This small molecule binds to this protein.
Small molecule (SMILES): Nc1nc2c(ncn2[C@@H]2O[C@H](CO[P](=O)(O)O[P](=O)(O)O[C@H]3O[C@H](CO)[C@@H](O)[C@H](O)[C@@H]3O)[C@@H](O)[C@H]2O)c(=O)[nH]1

Binding-site contacts:
Ligand atom O31 contacts residue TYR159 of chain 1.D at 3.3 Å (h-bond).
Ligand atom C4 contacts residue VAL199 of chain 1.D at 3.2 Å (hydrophobic).
Ligand atom C5 contacts residue VAL199 of chain 1.D at 3.4 Å (hydrophobic).
Ligand atom O3' contacts residue GLU308 of chain 1.D at 3.0 Å (salt-bridge).
Ligand atom O2' contacts residue ARG305 of chain 1.D at 3.2 Å (salt-bridge).
Ligand atom O3B contacts residue VAL94 of chain 1.D at 3.5 Å.
Ligand atom O3B contacts residue ARG305 of chain 1.D at 2.9 Å (salt-bridge).
Ligand atom O21 contacts residue ARG194 of chain 1.D at 2.8 Å (salt-bridge).
Ligand atom O2B contacts residue ARG227 of chain 1.D at 3.0 Å (salt-bridge).
Ligand atom N2 contacts residue ASN197 of chain 1.D at 2.9 Å (h-bond).
Ligand atom O41 contacts residue TYR159 of chain 1.D at 2.7 Å (h-bond).
Ligand atom O31 contacts residue SER92 of chain 1.D at 2.7 Å (h-bond).
Ligand atom C61 contacts residue ASP136 of chain 1.D at 3.2 Å.
Ligand atom N2 contacts residue VAL199 of chain 1.D at 3.4 Å (h-bond).
Ligand atom O1A contacts residue PHE198 of chain 1.D at 3.5 Å.
Ligand atom O3' contacts residue ALA225 of chain 1.D at 3.3 Å.
Ligand atom O1A contacts residue VAL199 of chain 1.D at 3.1 Å (h-bond).
Ligand atom C3' contacts residue ARG227 of chain 1.D at 3.6 Å.
Ligand atom N9 contacts residue VAL199 of chain 1.D at 3.6 Å.
Ligand atom O41 contacts residue NAP1 of chain 1.O at 3.2 Å (h-bond).
Ligand atom C11 contacts residue ASN188 of chain 1.D at 3.6 Å.
Ligand atom O5' contacts residue ARG305 of chain 1.D at 3.6 Å (salt-bridge).
Ligand atom C41 contacts residue NAP1 of chain 1.O at 3.5 Å.
Ligand atom N3 contacts residue VAL199 of chain 1.D at 3.4 Å.
Ligand atom O2B contacts residue ASN188 of chain 1.D at 2.7 Å (h-bond).
Ligand atom O6 contacts residue LEU220 of chain 1.D at 3.6 Å.
Ligand atom N2 contacts residue PHE198 of chain 1.D at 3.5 Å.
Ligand atom O4' contacts residue VAL261 of chain 1.D at 3.5 Å.
Ligand atom O6 contacts residue LYS202 of chain 1.D at 3.0 Å (salt-bridge).
Ligand atom O51 contacts residue ASN188 of chain 1.D at 3.0 Å (h-bond).
Ligand atom O41 contacts residue THR135 of chain 1.D at 2.9 Å.
Ligand atom O2' contacts residue GLU308 of chain 1.D at 2.8 Å (salt-bridge).
Ligand atom C31 contacts residue SER92 of chain 1.D at 3.4 Å.
Ligand atom O6A contacts residue ASN188 of chain 1.D at 3.4 Å.
Ligand atom N3 contacts residue ARG305 of chain 1.D at 3.3 Å (salt-bridge).
Ligand atom C2' contacts residue ARG305 of chain 1.D at 3.4 Å.
Ligand atom C8 contacts residue ASN222 of chain 1.D at 3.4 Å.
Ligand atom N7 contacts residue GLY221 of chain 1.D at 2.8 Å (h-bond).
Ligand atom O2A contacts residue ARG305 of chain 1.D at 3.1 Å (salt-bridge).
Ligand atom O3' contacts residue ARG227 of chain 1.D at 3.1 Å (salt-bridge).

Sequence of chain 1.D:
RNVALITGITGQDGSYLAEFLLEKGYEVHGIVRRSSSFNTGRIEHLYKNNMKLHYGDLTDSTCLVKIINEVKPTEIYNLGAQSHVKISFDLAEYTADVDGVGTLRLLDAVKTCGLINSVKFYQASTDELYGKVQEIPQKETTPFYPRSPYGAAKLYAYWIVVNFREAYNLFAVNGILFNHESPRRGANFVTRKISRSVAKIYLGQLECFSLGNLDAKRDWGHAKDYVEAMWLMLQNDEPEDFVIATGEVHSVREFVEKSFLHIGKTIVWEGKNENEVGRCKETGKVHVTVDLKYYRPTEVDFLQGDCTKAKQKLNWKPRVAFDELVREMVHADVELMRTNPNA